Binding-site contacts:
Ligand atom C12 contacts residue ASN47 of chain 1.A at 3.8 Å.
Ligand atom C13 contacts residue MET11 of chain 1.B at 3.4 Å (hydrophobic).
Ligand atom N21 contacts residue GLU19 of chain 1.A at 2.9 Å (salt-bridge).
Ligand atom C04 contacts residue GLU44 of chain 1.A at 4.0 Å.
Ligand atom C06 contacts residue GLU44 of chain 1.A at 3.9 Å.
Ligand atom N14 contacts residue MET11 of chain 1.B at 3.4 Å (h-bond).
Ligand atom N14 contacts residue CSO43 of chain 1.A at 4.1 Å.
Ligand atom C12 contacts residue CSO43 of chain 1.A at 4.4 Å.
Ligand atom S10 contacts residue ASN47 of chain 1.A at 3.9 Å.
Ligand atom C18 contacts residue PRO172 of chain 1.A at 3.9 Å (hydrophobic).
Ligand atom N19 contacts residue PRO172 of chain 1.A at 3.9 Å.
Ligand atom C07 contacts residue GLU44 of chain 1.A at 4.4 Å.
Ligand atom C17 contacts residue CSO43 of chain 1.A at 4.2 Å.
Ligand atom C12 contacts residue MET11 of chain 1.B at 3.4 Å (hydrophobic).
Ligand atom C04 contacts residue CSO43 of chain 1.A at 4.5 Å.
Ligand atom C05 contacts residue GLU44 of chain 1.A at 3.9 Å.
Ligand atom C08 contacts residue GLU44 of chain 1.A at 4.2 Å.
Ligand atom C17 contacts residue MET11 of chain 1.B at 4.0 Å (hydrophobic).
Ligand atom N16 contacts residue MET11 of chain 1.B at 3.3 Å (h-bond).
Ligand atom C11 contacts residue ASN47 of chain 1.A at 4.0 Å.
Ligand atom N22 contacts residue LEU48 of chain 1.A at 3.4 Å.
Ligand atom C13 contacts residue ASN47 of chain 1.A at 4.2 Å.
Ligand atom C02 contacts residue GLU44 of chain 1.A at 3.8 Å.
Ligand atom C20 contacts residue GLU19 of chain 1.A at 3.6 Å.
Ligand atom C01 contacts residue GLU44 of chain 1.A at 4.0 Å.
Ligand atom N19 contacts residue MET11 of chain 1.B at 3.0 Å.
Ligand atom C20 contacts residue LEU48 of chain 1.A at 4.2 Å (hydrophobic).
Ligand atom C03 contacts residue CSO43 of chain 1.A at 3.1 Å.
Ligand atom C15 contacts residue ASN47 of chain 1.A at 3.5 Å.
Ligand atom N21 contacts residue VAL51 of chain 1.A at 4.0 Å.
Ligand atom N22 contacts residue GLU19 of chain 1.A at 2.8 Å (salt-bridge).
Ligand atom C13 contacts residue CSO43 of chain 1.A at 3.6 Å.
Ligand atom C15 contacts residue MET11 of chain 1.B at 3.3 Å (hydrophobic).
Ligand atom N14 contacts residue ASN47 of chain 1.A at 4.2 Å.
Ligand atom N16 contacts residue ASN47 of chain 1.A at 3.4 Å (h-bond).
Ligand atom C11 contacts residue MET11 of chain 1.B at 4.1 Å (hydrophobic).
Ligand atom C18 contacts residue MET11 of chain 1.B at 4.1 Å (hydrophobic).
Ligand atom S10 contacts residue MET11 of chain 1.B at 4.0 Å.
Ligand atom C02 contacts residue CSO43 of chain 1.A at 3.1 Å.
Ligand atom C03 contacts residue GLU44 of chain 1.A at 3.7 Å.

Sequence of chain 1.A:
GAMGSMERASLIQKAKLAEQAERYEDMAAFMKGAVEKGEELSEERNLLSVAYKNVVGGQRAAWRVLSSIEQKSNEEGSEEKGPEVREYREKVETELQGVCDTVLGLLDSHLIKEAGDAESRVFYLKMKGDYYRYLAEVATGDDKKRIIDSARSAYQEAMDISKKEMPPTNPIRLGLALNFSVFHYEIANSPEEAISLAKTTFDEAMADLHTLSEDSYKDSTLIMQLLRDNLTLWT

Sequence of chain 1.B:
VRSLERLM

A small-molecule ligand and the protein it binds are described below.
Small molecule (SMILES): [H]/N=C(/N)c1cc(-c2ccccc2)c(-c2cn(CCN)cn2)s1